Sequence of chain 1.C:
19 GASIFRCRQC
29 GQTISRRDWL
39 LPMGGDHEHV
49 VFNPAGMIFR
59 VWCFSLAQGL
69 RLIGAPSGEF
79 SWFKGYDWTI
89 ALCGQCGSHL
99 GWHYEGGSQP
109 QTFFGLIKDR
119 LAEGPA

Binding-site contacts:
Ligand atom C11 contacts residue TRP80 of chain 1.C at 3.6 Å (hydrophobic).
Ligand atom C6 contacts residue PRO52 of chain 1.C at 4.2 Å (hydrophobic).
Ligand atom N1 contacts residue GLU77 of chain 1.C at 4.1 Å.
Ligand atom C11 contacts residue TRP86 of chain 1.C at 4.1 Å (hydrophobic).
Ligand atom C11 contacts residue TYR102 of chain 1.C at 3.6 Å (hydrophobic).
Ligand atom N3 contacts residue TRP80 of chain 1.C at 3.0 Å.
Ligand atom O3 contacts residue SER79 of chain 1.C at 3.6 Å.
Ligand atom O4 contacts residue ASN51 of chain 1.C at 3.8 Å.
Ligand atom O2 contacts residue PHE57 of chain 1.C at 4.0 Å.
Ligand atom C8 contacts residue ASN51 of chain 1.C at 3.8 Å.
Ligand atom C2 contacts residue PRO52 of chain 1.C at 4.0 Å (hydrophobic).
Ligand atom C10 contacts residue TRP80 of chain 1.C at 4.2 Å (hydrophobic).
Ligand atom C8 contacts residue TRP100 of chain 1.C at 4.1 Å (hydrophobic).
Ligand atom O1 contacts residue TRP86 of chain 1.C at 3.3 Å.
Ligand atom C9 contacts residue TRP100 of chain 1.C at 3.8 Å (hydrophobic).
Ligand atom C10 contacts residue TRP100 of chain 1.C at 3.7 Å (hydrophobic).
Ligand atom O3 contacts residue TRP86 of chain 1.C at 3.7 Å.
Ligand atom O2 contacts residue TRP100 of chain 1.C at 3.7 Å.
Ligand atom O4 contacts residue TRP80 of chain 1.C at 3.5 Å.
Ligand atom C9 contacts residue TRP80 of chain 1.C at 3.7 Å (hydrophobic).
Ligand atom N2 contacts residue TRP100 of chain 1.C at 4.1 Å.
Ligand atom O1 contacts residue PHE78 of chain 1.C at 3.8 Å.
Ligand atom C6 contacts residue ASN51 of chain 1.C at 4.2 Å.
Ligand atom C12 contacts residue TRP80 of chain 1.C at 3.3 Å (hydrophobic).
Ligand atom C1 contacts residue TRP86 of chain 1.C at 4.1 Å (hydrophobic).
Ligand atom C10 contacts residue TRP86 of chain 1.C at 3.9 Å (hydrophobic).
Ligand atom O3 contacts residue TYR102 of chain 1.C at 2.7 Å (h-bond).
Ligand atom O3 contacts residue PHE78 of chain 1.C at 3.8 Å.
Ligand atom O3 contacts residue TRP80 of chain 1.C at 3.4 Å (h-bond).
Ligand atom C8 contacts residue PRO52 of chain 1.C at 4.1 Å (hydrophobic).
Ligand atom C7 contacts residue PRO52 of chain 1.C at 3.8 Å (hydrophobic).
Ligand atom O4 contacts residue PHE78 of chain 1.C at 3.5 Å.
Ligand atom N3 contacts residue PHE78 of chain 1.C at 2.8 Å (h-bond).
Ligand atom O1 contacts residue GLU77 of chain 1.C at 3.7 Å.
Ligand atom O4 contacts residue PHE50 of chain 1.C at 4.2 Å.
Ligand atom C11 contacts residue PHE78 of chain 1.C at 3.6 Å (hydrophobic).
Ligand atom C12 contacts residue PHE78 of chain 1.C at 3.5 Å (hydrophobic).
Ligand atom O2 contacts residue TRP80 of chain 1.C at 4.0 Å.
Ligand atom O2 contacts residue ASN51 of chain 1.C at 3.3 Å.
Ligand atom O4 contacts residue PRO52 of chain 1.C at 3.5 Å.

The protein below binds the small molecule below.
Small molecule (SMILES): Nc1cccc2c1C(=O)N([C@H]1CC(=O)NC1=O)C2=O